Sequence of chain 49.B:
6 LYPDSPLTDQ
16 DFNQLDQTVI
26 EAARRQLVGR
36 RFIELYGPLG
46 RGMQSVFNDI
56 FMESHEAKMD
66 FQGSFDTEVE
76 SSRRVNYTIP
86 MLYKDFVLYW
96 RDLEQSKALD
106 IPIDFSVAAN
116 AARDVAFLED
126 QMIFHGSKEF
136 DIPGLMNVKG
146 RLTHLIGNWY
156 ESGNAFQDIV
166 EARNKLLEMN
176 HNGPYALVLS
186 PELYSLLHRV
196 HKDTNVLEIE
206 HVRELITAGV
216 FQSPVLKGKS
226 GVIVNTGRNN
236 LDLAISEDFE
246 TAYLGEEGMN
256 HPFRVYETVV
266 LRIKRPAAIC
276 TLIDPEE

A protein and the small-molecule ligand that binds it are described below.
Small molecule (SMILES): CC[C@H](C)[C@H](NC(=O)[C@H](CC(C)C)NC(=O)[C@H](CO)NC(=O)CNC(=O)[C@@H](NC(=O)[C@@H](N)[C@@H](C)O)C(C)C)C(=O)N[C@H](C=O)CCC(N)=O

Binding-site contacts:
Ligand atom N contacts residue ARG29 of chain 49.B at 4.2 Å.
Ligand atom CA contacts residue ARG29 of chain 49.B at 4.1 Å.
Ligand atom CD1 contacts residue ARG36 of chain 49.B at 3.6 Å.
Ligand atom C contacts residue GLU39 of chain 49.B at 3.6 Å.
Ligand atom N contacts residue ASP243 of chain 49.B at 3.2 Å (salt-bridge).
Ligand atom CB contacts residue ARG36 of chain 49.B at 3.4 Å.
Ligand atom CG1 contacts residue ARG36 of chain 49.B at 4.0 Å.
Ligand atom NE2 contacts residue GLU39 of chain 49.B at 2.9 Å (salt-bridge).
Ligand atom O contacts residue ARG35 of chain 49.B at 4.0 Å.
Ligand atom N contacts residue ARG35 of chain 49.B at 4.0 Å.
Ligand atom C contacts residue ARG35 of chain 49.B at 3.9 Å.
Ligand atom CG1 contacts residue ASP243 of chain 49.B at 3.2 Å.
Ligand atom OE1 contacts residue PHE37 of chain 49.B at 3.7 Å.
Ligand atom CD contacts residue GLU39 of chain 49.B at 3.2 Å.
Ligand atom CG contacts residue ARG36 of chain 49.B at 3.8 Å.
Ligand atom C contacts residue ASP243 of chain 49.B at 3.8 Å.
Ligand atom CA contacts residue ASP243 of chain 49.B at 3.6 Å.
Ligand atom O contacts residue GLU39 of chain 49.B at 3.0 Å (salt-bridge).
Ligand atom N contacts residue PRO43 of chain 49.B at 4.0 Å.
Ligand atom N contacts residue ASP243 of chain 49.B at 2.6 Å (salt-bridge).
Ligand atom CG2 contacts residue ARG36 of chain 49.B at 4.1 Å.
Ligand atom O contacts residue ILE25 of chain 49.B at 3.8 Å.
Ligand atom CG2 contacts residue ARG35 of chain 49.B at 3.4 Å.
Ligand atom CA contacts residue ARG29 of chain 49.B at 3.8 Å.
Ligand atom CD1 contacts residue ARG29 of chain 49.B at 3.5 Å.
Ligand atom C contacts residue ARG29 of chain 49.B at 3.9 Å.
Ligand atom CB contacts residue ASP243 of chain 49.B at 4.0 Å.
Ligand atom O contacts residue ASP243 of chain 49.B at 4.1 Å.
Ligand atom O contacts residue PRO43 of chain 49.B at 3.8 Å.
Ligand atom C contacts residue ASP243 of chain 49.B at 3.5 Å.
Ligand atom CD contacts residue ARG36 of chain 49.B at 3.7 Å.
Ligand atom CD2 contacts residue LEU40 of chain 49.B at 4.1 Å (hydrophobic).
Ligand atom CD1 contacts residue ARG35 of chain 49.B at 4.0 Å.
Ligand atom CA contacts residue ASP243 of chain 49.B at 3.5 Å.
Ligand atom O contacts residue ARG35 of chain 49.B at 2.7 Å (salt-bridge).
Ligand atom CD1 contacts residue LEU40 of chain 49.B at 3.6 Å (hydrophobic).
Ligand atom CG2 contacts residue PRO43 of chain 49.B at 3.8 Å (hydrophobic).
Ligand atom OE1 contacts residue GLU39 of chain 49.B at 3.1 Å (salt-bridge).
Ligand atom O contacts residue ARG29 of chain 49.B at 3.2 Å (salt-bridge).
Ligand atom OE1 contacts residue ARG36 of chain 49.B at 2.9 Å (salt-bridge).